Sequence of chain 17.A:
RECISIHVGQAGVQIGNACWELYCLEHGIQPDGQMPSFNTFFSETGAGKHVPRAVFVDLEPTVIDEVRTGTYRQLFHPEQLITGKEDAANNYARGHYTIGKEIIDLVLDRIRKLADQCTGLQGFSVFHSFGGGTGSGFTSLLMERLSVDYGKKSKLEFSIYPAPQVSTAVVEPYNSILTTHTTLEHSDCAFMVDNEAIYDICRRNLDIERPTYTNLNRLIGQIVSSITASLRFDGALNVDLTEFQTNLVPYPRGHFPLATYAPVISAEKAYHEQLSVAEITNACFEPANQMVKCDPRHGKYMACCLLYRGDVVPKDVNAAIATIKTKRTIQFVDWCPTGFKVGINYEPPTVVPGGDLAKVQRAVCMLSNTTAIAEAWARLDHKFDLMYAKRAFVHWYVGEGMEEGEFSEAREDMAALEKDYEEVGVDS

A protein and the small-molecule ligand that binds it are described below.
Small molecule (SMILES): Nc1nc2c(ncn2[C@@H]2O[C@H](CO[P](=O)(O)C[P](=O)(O)OP(=O)(O)O)[C@@H](O)[C@H]2O)c(=O)[nH]1

Sequence of chain 16.B:
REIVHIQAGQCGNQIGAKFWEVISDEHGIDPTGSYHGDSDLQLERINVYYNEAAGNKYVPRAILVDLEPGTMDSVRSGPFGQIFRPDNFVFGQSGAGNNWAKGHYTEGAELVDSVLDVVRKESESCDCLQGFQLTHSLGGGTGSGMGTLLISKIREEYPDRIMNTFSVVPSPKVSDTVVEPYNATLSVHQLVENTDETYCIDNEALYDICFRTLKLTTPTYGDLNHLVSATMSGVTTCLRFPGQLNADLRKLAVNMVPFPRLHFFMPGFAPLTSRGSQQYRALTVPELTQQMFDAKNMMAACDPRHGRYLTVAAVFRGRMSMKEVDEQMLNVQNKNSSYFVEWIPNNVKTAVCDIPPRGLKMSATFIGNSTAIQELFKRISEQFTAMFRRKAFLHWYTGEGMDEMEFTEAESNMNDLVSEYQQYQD

Binding-site contacts:
Ligand atom O2A contacts residue GLN11 of chain 16.B at 3.5 Å (h-bond).
Ligand atom PB contacts residue THR143 of chain 16.B at 3.3 Å.
Ligand atom PG contacts residue MG1 of chain 16.F at 3.5 Å.
Ligand atom C1' contacts residue ASN329 of chain 17.A at 3.6 Å.
Ligand atom O2G contacts residue ASN99 of chain 16.B at 2.9 Å (h-bond).
Ligand atom O2B contacts residue THR143 of chain 16.B at 2.7 Å (h-bond).
Ligand atom O3' contacts residue GLU181 of chain 16.B at 3.3 Å (salt-bridge).
Ligand atom O1G contacts residue ALA97 of chain 16.B at 3.0 Å (h-bond).
Ligand atom O2A contacts residue CYS12 of chain 16.B at 3.3 Å (h-bond).
Ligand atom C2' contacts residue ASN329 of chain 17.A at 2.9 Å.
Ligand atom O2' contacts residue ASN329 of chain 17.A at 2.1 Å (h-bond).
Ligand atom N9 contacts residue ASN329 of chain 17.A at 3.7 Å.
Ligand atom N1 contacts residue TYR222 of chain 16.B at 3.2 Å.
Ligand atom O4' contacts residue SER138 of chain 16.B at 3.3 Å (h-bond).
Ligand atom C6 contacts residue GLN15 of chain 16.B at 3.6 Å.
Ligand atom O3B contacts residue GLY142 of chain 16.B at 3.5 Å (h-bond).
Ligand atom O1A contacts residue LEU248 of chain 17.A at 3.5 Å.
Ligand atom N2 contacts residue ASN226 of chain 16.B at 2.9 Å (h-bond).
Ligand atom O1G contacts residue THR143 of chain 16.B at 3.4 Å.
Ligand atom O1B contacts residue MG1 of chain 16.F at 2.4 Å.
Ligand atom O1B contacts residue GLN11 of chain 16.B at 3.2 Å (h-bond).
Ligand atom O2B contacts residue GLY144 of chain 16.B at 2.7 Å (h-bond).
Ligand atom O3B contacts residue THR143 of chain 16.B at 3.1 Å (h-bond).
Ligand atom O2G contacts residue GLY142 of chain 16.B at 3.0 Å (h-bond).
Ligand atom C2 contacts residue TYR222 of chain 16.B at 3.5 Å (hydrophobic).
Ligand atom O3G contacts residue MG1 of chain 16.F at 2.5 Å.
Ligand atom O1B contacts residue LEU248 of chain 17.A at 3.0 Å.
Ligand atom C4' contacts residue SER138 of chain 16.B at 3.2 Å.
Ligand atom PB contacts residue MG1 of chain 16.F at 3.7 Å.
Ligand atom O1A contacts residue GLN11 of chain 16.B at 3.1 Å.
Ligand atom N2 contacts residue ASN204 of chain 16.B at 2.6 Å (h-bond).
Ligand atom N7 contacts residue PRO325 of chain 17.A at 3.4 Å.
Ligand atom O2B contacts residue GLY10 of chain 16.B at 3.2 Å.
Ligand atom N3 contacts residue ASN204 of chain 16.B at 3.0 Å (h-bond).
Ligand atom C6 contacts residue ASN226 of chain 16.B at 3.3 Å.
Ligand atom O6 contacts residue GLN15 of chain 16.B at 2.5 Å (h-bond).
Ligand atom C2 contacts residue ASN226 of chain 16.B at 3.6 Å.
Ligand atom C2 contacts residue ASN204 of chain 16.B at 3.4 Å.
Ligand atom O6 contacts residue ASN226 of chain 16.B at 3.1 Å (h-bond).
Ligand atom N1 contacts residue ASN226 of chain 16.B at 2.7 Å (h-bond).